Sequence of chain 1.J:
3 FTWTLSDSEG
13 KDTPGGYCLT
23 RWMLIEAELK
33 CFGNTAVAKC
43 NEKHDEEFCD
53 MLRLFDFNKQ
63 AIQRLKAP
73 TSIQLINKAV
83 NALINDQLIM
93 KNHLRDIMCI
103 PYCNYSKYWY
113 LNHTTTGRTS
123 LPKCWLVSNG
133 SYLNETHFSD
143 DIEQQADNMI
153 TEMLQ

Sequence of chain 1.E:
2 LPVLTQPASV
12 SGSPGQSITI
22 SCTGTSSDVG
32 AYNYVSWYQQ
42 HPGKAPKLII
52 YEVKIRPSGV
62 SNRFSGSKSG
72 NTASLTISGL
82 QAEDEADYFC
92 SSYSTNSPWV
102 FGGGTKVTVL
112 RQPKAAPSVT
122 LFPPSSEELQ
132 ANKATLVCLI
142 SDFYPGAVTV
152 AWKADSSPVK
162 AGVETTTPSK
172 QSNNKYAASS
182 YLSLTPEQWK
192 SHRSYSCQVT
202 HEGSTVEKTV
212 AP

Binding-site contacts:
Ligand atom C2 contacts residue ASN136 of chain 1.J at 2.4 Å.
Ligand atom O3 contacts residue LYS109 of chain 1.J at 3.0 Å (salt-bridge).
Ligand atom C8 contacts residue THR96 of chain 1.E at 3.7 Å.
Ligand atom C8 contacts residue THR138 of chain 1.J at 4.3 Å.
Ligand atom C2 contacts residue THR96 of chain 1.E at 4.2 Å.
Ligand atom O3 contacts residue TRP127 of chain 1.J at 4.4 Å.
Ligand atom C3 contacts residue LYS109 of chain 1.J at 3.8 Å.
Ligand atom O4 contacts residue TYR134 of chain 1.J at 4.3 Å.
Ligand atom C8 contacts residue ASN97 of chain 1.E at 4.0 Å.
Ligand atom C3 contacts residue ASN136 of chain 1.J at 3.7 Å.
Ligand atom C5 contacts residue ASN136 of chain 1.J at 3.7 Å.
Ligand atom O7 contacts residue ASN136 of chain 1.J at 3.4 Å (h-bond).
Ligand atom N2 contacts residue ASN136 of chain 1.J at 2.8 Å (h-bond).
Ligand atom C4 contacts residue ASN136 of chain 1.J at 4.2 Å.
Ligand atom N2 contacts residue THR96 of chain 1.E at 3.3 Å (h-bond).
Ligand atom C6 contacts residue TYR134 of chain 1.J at 3.6 Å (hydrophobic).
Ligand atom C8 contacts residue ASN136 of chain 1.J at 4.5 Å.
Ligand atom C5 contacts residue TYR134 of chain 1.J at 4.3 Å (hydrophobic).
Ligand atom C7 contacts residue THR96 of chain 1.E at 3.9 Å.
Ligand atom C1 contacts residue THR96 of chain 1.E at 4.0 Å.
Ligand atom O4 contacts residue LYS109 of chain 1.J at 2.8 Å (salt-bridge).
Ligand atom C6 contacts residue NAG2 of chain 1.W at 3.6 Å.
Ligand atom C7 contacts residue ASN136 of chain 1.J at 3.3 Å.
Ligand atom C4 contacts residue TYR134 of chain 1.J at 4.3 Å (hydrophobic).
Ligand atom C1 contacts residue ASN136 of chain 1.J at 1.4 Å.
Ligand atom O5 contacts residue ASN136 of chain 1.J at 2.4 Å (h-bond).
Ligand atom C4 contacts residue LYS109 of chain 1.J at 3.3 Å.

The small molecule below binds the protein below.
Small molecule (SMILES): CC(=O)N[C@H]1[C@H](O[C@H]2[C@H](O)[C@@H](NC(C)=O)CO[C@@H]2CO[C@@H]2O[C@@H](C)[C@@H](O)[C@@H](O)[C@@H]2O)O[C@H](CO)[C@@H](O)[C@@H]1O